A protein and the small-molecule ligand that binds it are described below.
Small molecule (SMILES): O=C(NCCCNc1nc(Nc2cccc(CN3CCOCC3)c2)ncc1C1CC1)C1CCC1

Binding-site contacts:
Ligand atom CAF contacts residue CYS95 of chain 1.A at 3.2 Å (hydrophobic).
Ligand atom C6 contacts residue CYS95 of chain 1.A at 3.5 Å (hydrophobic).
Ligand atom CAH contacts residue GLY24 of chain 1.A at 3.7 Å.
Ligand atom CAF contacts residue GLY98 of chain 1.A at 3.5 Å.
Ligand atom C2 contacts residue LEU21 of chain 1.A at 3.8 Å (hydrophobic).
Ligand atom CBA contacts residue GLY98 of chain 1.A at 3.6 Å.
Ligand atom CBB contacts residue CYS95 of chain 1.A at 3.3 Å (hydrophobic).
Ligand atom CAS contacts residue PRO96 of chain 1.A at 3.7 Å (hydrophobic).
Ligand atom CBB contacts residue GLY98 of chain 1.A at 3.7 Å.
Ligand atom N1 contacts residue PHE94 of chain 1.A at 3.6 Å.
Ligand atom CAP contacts residue VAL74 of chain 1.A at 3.6 Å (hydrophobic).
Ligand atom NAW contacts residue VAL29 of chain 1.A at 3.6 Å.
Ligand atom OAA contacts residue THR162 of chain 1.A at 3.8 Å.
Ligand atom N3 contacts residue LEU21 of chain 1.A at 3.9 Å.
Ligand atom C6 contacts residue GLU93 of chain 1.A at 3.3 Å.
Ligand atom CAO contacts residue VAL74 of chain 1.A at 3.8 Å (hydrophobic).
Ligand atom CAI contacts residue GLY145 of chain 1.A at 3.5 Å.
Ligand atom CAP contacts residue MET92 of chain 1.A at 3.9 Å (hydrophobic).
Ligand atom CAO contacts residue MET92 of chain 1.A at 3.6 Å (hydrophobic).
Ligand atom NAX contacts residue CYS95 of chain 1.A at 2.7 Å (h-bond).
Ligand atom CBB contacts residue LEU21 of chain 1.A at 3.9 Å (hydrophobic).
Ligand atom CAG contacts residue MET148 of chain 1.A at 3.6 Å (hydrophobic).
Ligand atom C2 contacts residue MET148 of chain 1.A at 3.5 Å (hydrophobic).
Ligand atom CAN contacts residue LYS44 of chain 1.A at 3.7 Å.
Ligand atom CAO contacts residue GLU93 of chain 1.A at 3.6 Å.
Ligand atom CAZ contacts residue ASP163 of chain 1.A at 3.9 Å.
Ligand atom C6 contacts residue ALA42 of chain 1.A at 3.6 Å (hydrophobic).
Ligand atom CAM contacts residue ASP163 of chain 1.A at 3.5 Å.
Ligand atom C5 contacts residue ALA42 of chain 1.A at 3.9 Å (hydrophobic).
Ligand atom CAB contacts residue LEU21 of chain 1.A at 3.7 Å (hydrophobic).
Ligand atom CAN contacts residue VAL29 of chain 1.A at 3.5 Å (hydrophobic).
Ligand atom CBF contacts residue ASP163 of chain 1.A at 3.3 Å.
Ligand atom C4 contacts residue MET148 of chain 1.A at 3.6 Å (hydrophobic).
Ligand atom NAX contacts residue PHE94 of chain 1.A at 3.5 Å.
Ligand atom N3 contacts residue MET148 of chain 1.A at 3.2 Å.
Ligand atom N1 contacts residue CYS95 of chain 1.A at 2.9 Å (h-bond).
Ligand atom CAP contacts residue THR162 of chain 1.A at 3.1 Å.
Ligand atom CAO contacts residue ALA42 of chain 1.A at 3.6 Å (hydrophobic).
Ligand atom C2 contacts residue CYS95 of chain 1.A at 3.6 Å (hydrophobic).
Ligand atom CAD contacts residue LEU21 of chain 1.A at 3.8 Å (hydrophobic).

Sequence of chain 1.A:
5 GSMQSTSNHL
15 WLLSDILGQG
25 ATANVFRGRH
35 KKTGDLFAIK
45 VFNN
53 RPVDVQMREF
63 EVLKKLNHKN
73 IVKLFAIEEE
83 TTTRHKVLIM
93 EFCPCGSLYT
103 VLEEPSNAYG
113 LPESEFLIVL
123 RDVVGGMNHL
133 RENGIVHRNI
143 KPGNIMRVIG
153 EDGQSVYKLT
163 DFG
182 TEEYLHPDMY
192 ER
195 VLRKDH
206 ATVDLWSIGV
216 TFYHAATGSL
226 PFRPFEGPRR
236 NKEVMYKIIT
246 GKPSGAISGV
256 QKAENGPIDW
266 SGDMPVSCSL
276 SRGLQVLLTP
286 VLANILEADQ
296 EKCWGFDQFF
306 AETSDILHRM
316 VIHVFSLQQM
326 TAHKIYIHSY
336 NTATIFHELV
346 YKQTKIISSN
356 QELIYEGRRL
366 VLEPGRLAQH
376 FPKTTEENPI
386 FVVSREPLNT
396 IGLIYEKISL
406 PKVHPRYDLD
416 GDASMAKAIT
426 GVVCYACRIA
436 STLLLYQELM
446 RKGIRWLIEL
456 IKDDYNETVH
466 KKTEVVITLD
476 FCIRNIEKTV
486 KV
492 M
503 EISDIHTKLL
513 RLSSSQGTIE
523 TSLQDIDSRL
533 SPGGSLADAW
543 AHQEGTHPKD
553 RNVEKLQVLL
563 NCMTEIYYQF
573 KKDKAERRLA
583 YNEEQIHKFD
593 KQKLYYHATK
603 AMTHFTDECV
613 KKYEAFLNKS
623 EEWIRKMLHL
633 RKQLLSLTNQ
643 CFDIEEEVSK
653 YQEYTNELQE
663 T